Sequence of chain 1.B:
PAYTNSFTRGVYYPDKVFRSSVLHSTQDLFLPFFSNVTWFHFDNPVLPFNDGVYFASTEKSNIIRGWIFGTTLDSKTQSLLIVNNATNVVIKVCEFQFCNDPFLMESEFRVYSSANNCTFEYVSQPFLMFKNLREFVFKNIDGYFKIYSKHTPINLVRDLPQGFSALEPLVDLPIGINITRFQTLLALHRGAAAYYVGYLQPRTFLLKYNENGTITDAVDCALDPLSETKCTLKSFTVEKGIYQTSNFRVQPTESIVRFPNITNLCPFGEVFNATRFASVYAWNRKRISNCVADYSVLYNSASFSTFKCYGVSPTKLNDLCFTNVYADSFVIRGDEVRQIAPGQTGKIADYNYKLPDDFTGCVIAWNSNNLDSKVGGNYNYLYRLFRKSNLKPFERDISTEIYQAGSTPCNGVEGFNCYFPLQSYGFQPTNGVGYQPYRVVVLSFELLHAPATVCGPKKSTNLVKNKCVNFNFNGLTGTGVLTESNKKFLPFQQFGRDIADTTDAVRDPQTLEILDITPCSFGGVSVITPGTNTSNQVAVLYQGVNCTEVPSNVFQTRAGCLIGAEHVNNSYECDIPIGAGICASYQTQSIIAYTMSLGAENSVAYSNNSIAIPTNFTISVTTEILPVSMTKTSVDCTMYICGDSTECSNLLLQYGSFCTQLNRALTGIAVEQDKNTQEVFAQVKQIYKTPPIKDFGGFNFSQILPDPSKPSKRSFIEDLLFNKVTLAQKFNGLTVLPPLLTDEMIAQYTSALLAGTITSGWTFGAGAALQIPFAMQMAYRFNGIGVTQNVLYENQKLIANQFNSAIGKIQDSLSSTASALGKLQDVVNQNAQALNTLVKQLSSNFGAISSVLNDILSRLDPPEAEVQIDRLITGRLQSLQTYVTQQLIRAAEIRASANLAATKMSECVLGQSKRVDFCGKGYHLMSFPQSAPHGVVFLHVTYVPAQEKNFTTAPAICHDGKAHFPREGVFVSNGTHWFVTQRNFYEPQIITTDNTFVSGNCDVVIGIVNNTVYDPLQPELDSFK

This small molecule binds to this protein.
Small molecule (SMILES): CC(=O)N[C@@H]1[C@@H](O)[C@H](O)[C@@H](CO)O[C@H]1O

Binding-site contacts:
Ligand atom C3 contacts residue GLU281 of chain 1.B at 4.5 Å.
Ligand atom C4 contacts residue ASN282 of chain 1.B at 4.2 Å.
Ligand atom C1 contacts residue GLU281 of chain 1.B at 4.4 Å.
Ligand atom N2 contacts residue ASN282 of chain 1.B at 3.0 Å (h-bond).
Ligand atom O5 contacts residue ASN282 of chain 1.B at 2.3 Å (h-bond).
Ligand atom C8 contacts residue GLU281 of chain 1.B at 3.6 Å.
Ligand atom C3 contacts residue ASN282 of chain 1.B at 3.8 Å.
Ligand atom N2 contacts residue GLU281 of chain 1.B at 2.8 Å (salt-bridge).
Ligand atom C5 contacts residue ASN282 of chain 1.B at 3.6 Å.
Ligand atom C1 contacts residue ASN282 of chain 1.B at 1.4 Å.
Ligand atom O7 contacts residue ASN282 of chain 1.B at 3.3 Å (h-bond).
Ligand atom C2 contacts residue GLU281 of chain 1.B at 3.4 Å.
Ligand atom C7 contacts residue ASN282 of chain 1.B at 3.0 Å.
Ligand atom C8 contacts residue ASN282 of chain 1.B at 3.5 Å.
Ligand atom O3 contacts residue GLU281 of chain 1.B at 4.2 Å.
Ligand atom C2 contacts residue ASN282 of chain 1.B at 2.5 Å.
Ligand atom C7 contacts residue GLU281 of chain 1.B at 3.8 Å.